Sequence of chain 1.A:
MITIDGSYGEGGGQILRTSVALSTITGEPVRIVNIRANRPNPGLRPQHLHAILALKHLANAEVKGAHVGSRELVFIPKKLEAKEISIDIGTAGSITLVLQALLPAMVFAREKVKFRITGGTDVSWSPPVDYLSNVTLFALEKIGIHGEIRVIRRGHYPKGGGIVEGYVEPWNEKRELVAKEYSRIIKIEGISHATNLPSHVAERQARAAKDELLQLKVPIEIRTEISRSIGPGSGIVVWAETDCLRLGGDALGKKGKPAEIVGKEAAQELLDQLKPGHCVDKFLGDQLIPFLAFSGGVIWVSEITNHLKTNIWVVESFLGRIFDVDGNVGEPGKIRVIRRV

A protein and the small-molecule ligand that binds it are described below.
Small molecule (SMILES): Nc1ccn([C@@H]2O[C@H](CO[P](=O)(O)O[C@H]3[C@@H](O)[C@H](n4cnc5c4NC=NC5N)O[C@@H]3CO)[C@@H](O[P](=O)(O)OC[C@H]3O[C@@H](n4cnc5c4NC=NC5N)[C@H](O)[C@@H]3O[P](=O)(O)OC[C@H]3O[C@@H](n4cnc5c4NC=NC5N)[C@H](O)[C@@H]3O[P](=O)(O)OC[C@H]3O[C@@H](n4cnc5c4NC=NC5N)[C@H](O)[C@@H]3OP(=O)(O)O)[C@H]2O)c(=O)n1

Binding-site contacts:
Ligand atom OP2 contacts residue GLN47 of chain 1.A at 3.3 Å (h-bond).
Ligand atom OP2 contacts residue HIS48 of chain 1.A at 2.6 Å (h-bond).
Ligand atom C5' contacts residue GLY93 of chain 1.A at 3.3 Å.
Ligand atom C6 contacts residue TRP125 of chain 1.A at 3.5 Å (hydrophobic).
Ligand atom OP1 contacts residue SER94 of chain 1.A at 3.0 Å (h-bond).
Ligand atom C4 contacts residue TYR157 of chain 1.A at 3.5 Å (hydrophobic).
Ligand atom OP1 contacts residue ADN1 of chain 1.E at 2.7 Å (h-bond).
Ligand atom C4' contacts residue ALA92 of chain 1.A at 3.5 Å (hydrophobic).
Ligand atom N9 contacts residue TRP125 of chain 1.A at 3.3 Å.
Ligand atom OP1 contacts residue TYR157 of chain 1.A at 2.5 Å (h-bond).
Ligand atom N6 contacts residue PRO40 of chain 1.A at 3.5 Å.
Ligand atom N3 contacts residue PRO158 of chain 1.A at 3.4 Å (h-bond).
Ligand atom OP2 contacts residue ARG17 of chain 1.A at 2.8 Å (salt-bridge).
Ligand atom O4' contacts residue TYR157 of chain 1.A at 3.4 Å.
Ligand atom OP2 contacts residue ARG45 of chain 1.A at 2.8 Å (salt-bridge).
Ligand atom O4' contacts residue TRP125 of chain 1.A at 3.2 Å.
Ligand atom O2' contacts residue ALA92 of chain 1.A at 3.4 Å (h-bond).
Ligand atom C2' contacts residue PRO158 of chain 1.A at 3.5 Å (hydrophobic).
Ligand atom C5 contacts residue TRP125 of chain 1.A at 3.3 Å (hydrophobic).
Ligand atom O5' contacts residue GLY13 of chain 1.A at 2.8 Å (h-bond).
Ligand atom OP1 contacts residue THR91 of chain 1.A at 2.6 Å (h-bond).
Ligand atom N3 contacts residue TRP125 of chain 1.A at 3.3 Å.
Ligand atom O2' contacts residue SER124 of chain 1.A at 2.7 Å (h-bond).
Ligand atom O2' contacts residue PRO158 of chain 1.A at 2.6 Å (h-bond).
Ligand atom N7 contacts residue TRP125 of chain 1.A at 3.5 Å.
Ligand atom OP1 contacts residue GLY13 of chain 1.A at 3.5 Å (h-bond).
Ligand atom O2' contacts residue ARG36 of chain 1.A at 2.8 Å (salt-bridge).
Ligand atom C4' contacts residue TRP125 of chain 1.A at 3.4 Å (hydrophobic).
Ligand atom O3' contacts residue THR91 of chain 1.A at 3.4 Å.
Ligand atom N9 contacts residue PRO158 of chain 1.A at 3.3 Å (h-bond).
Ligand atom C5 contacts residue PRO158 of chain 1.A at 3.5 Å (hydrophobic).
Ligand atom O2' contacts residue ARG39 of chain 1.A at 3.4 Å.
Ligand atom O5' contacts residue ARG36 of chain 1.A at 3.2 Å (salt-bridge).
Ligand atom C4 contacts residue PRO158 of chain 1.A at 3.1 Å (hydrophobic).
Ligand atom OP1 contacts residue GLN47 of chain 1.A at 2.8 Å (h-bond).
Ligand atom O2' contacts residue VAL123 of chain 1.A at 3.3 Å.
Ligand atom C5' contacts residue ALA92 of chain 1.A at 3.4 Å (hydrophobic).
Ligand atom OP1 contacts residue ARG17 of chain 1.A at 2.9 Å (salt-bridge).
Ligand atom C4 contacts residue TRP125 of chain 1.A at 3.2 Å (hydrophobic).
Ligand atom C2' contacts residue ARG36 of chain 1.A at 3.4 Å.